A protein and the small-molecule ligand that binds it are described below.
Small molecule (SMILES): CC(=O)N[C@@H]1[C@@H](O)[C@H](O)[C@@H](CO)O[C@H]1O

Binding-site contacts:
Ligand atom O5 contacts residue ASN100 of chain 1.D at 2.3 Å (h-bond).
Ligand atom C1 contacts residue SER102 of chain 1.D at 4.5 Å.
Ligand atom C5 contacts residue ASN100 of chain 1.D at 3.6 Å.
Ligand atom O7 contacts residue ASN100 of chain 1.D at 3.9 Å.
Ligand atom C4 contacts residue ASN100 of chain 1.D at 4.2 Å.
Ligand atom N2 contacts residue ASN100 of chain 1.D at 2.6 Å (h-bond).
Ligand atom C8 contacts residue ASN100 of chain 1.D at 3.4 Å.
Ligand atom C7 contacts residue ASN100 of chain 1.D at 3.1 Å.
Ligand atom C3 contacts residue ASN100 of chain 1.D at 3.8 Å.
Ligand atom C2 contacts residue ASN100 of chain 1.D at 2.5 Å.
Ligand atom C1 contacts residue ASN100 of chain 1.D at 1.4 Å.

Sequence of chain 1.D:
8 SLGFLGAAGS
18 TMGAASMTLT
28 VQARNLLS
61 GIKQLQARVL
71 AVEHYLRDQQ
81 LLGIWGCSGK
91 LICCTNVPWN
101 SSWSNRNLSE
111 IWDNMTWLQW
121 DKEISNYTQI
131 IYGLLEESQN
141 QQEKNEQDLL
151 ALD